Binding-site contacts:
Ligand atom C4 contacts residue PHE107 of chain 1.B at 4.4 Å (hydrophobic).
Ligand atom C2 contacts residue PHE107 of chain 1.B at 3.6 Å (hydrophobic).
Ligand atom C4 contacts residue TRP131 of chain 1.B at 3.9 Å (hydrophobic).
Ligand atom O2 contacts residue ALA13 of chain 1.B at 4.0 Å.
Ligand atom O2 contacts residue MSE149 of chain 1.B at 3.8 Å.
Ligand atom O2 contacts residue PHE107 of chain 1.B at 3.4 Å.
Ligand atom C1' contacts residue HIS238 of chain 1.B at 3.8 Å.
Ligand atom C6 contacts residue HIS238 of chain 1.B at 3.6 Å.
Ligand atom C1' contacts residue SER81 of chain 1.B at 3.2 Å.
Ligand atom C5 contacts residue TYR122 of chain 1.B at 4.1 Å (hydrophobic).
Ligand atom O1' contacts residue SER81 of chain 1.B at 2.9 Å (h-bond).
Ligand atom O1' contacts residue PHE151 of chain 1.B at 4.2 Å.
Ligand atom C1' contacts residue ALA13 of chain 1.B at 3.9 Å (hydrophobic).
Ligand atom C1' contacts residue LEU82 of chain 1.B at 4.2 Å (hydrophobic).
Ligand atom C2 contacts residue PHE151 of chain 1.B at 4.0 Å (hydrophobic).
Ligand atom C2 contacts residue MSE149 of chain 1.B at 4.3 Å.
Ligand atom C4 contacts residue PHE155 of chain 1.B at 4.3 Å (hydrophobic).
Ligand atom C6 contacts residue ILE213 of chain 1.B at 4.3 Å (hydrophobic).
Ligand atom C1 contacts residue PHE151 of chain 1.B at 3.7 Å (hydrophobic).
Ligand atom O1' contacts residue ALA13 of chain 1.B at 4.2 Å.
Ligand atom C5 contacts residue GLY212 of chain 1.B at 4.1 Å.
Ligand atom O2' contacts residue LEU82 of chain 1.B at 3.4 Å (h-bond).
Ligand atom C3 contacts residue TRP131 of chain 1.B at 4.0 Å (hydrophobic).
Ligand atom O2' contacts residue SER81 of chain 1.B at 3.0 Å (h-bond).
Ligand atom C1 contacts residue HIS238 of chain 1.B at 4.1 Å.
Ligand atom C5 contacts residue PHE155 of chain 1.B at 3.8 Å (hydrophobic).
Ligand atom C1 contacts residue SER81 of chain 1.B at 4.2 Å.
Ligand atom O2' contacts residue ALA13 of chain 1.B at 3.0 Å (h-bond).
Ligand atom C5 contacts residue LEU160 of chain 1.B at 4.3 Å (hydrophobic).
Ligand atom C4 contacts residue GLY212 of chain 1.B at 4.4 Å.
Ligand atom O2' contacts residue GLY12 of chain 1.B at 3.9 Å.
Ligand atom C5 contacts residue ILE213 of chain 1.B at 4.1 Å (hydrophobic).
Ligand atom C1' contacts residue PHE151 of chain 1.B at 4.0 Å (hydrophobic).
Ligand atom C4 contacts residue TYR122 of chain 1.B at 3.5 Å (hydrophobic).
Ligand atom O2 contacts residue LEU181 of chain 1.B at 4.0 Å.
Ligand atom O2 contacts residue LEU82 of chain 1.B at 3.9 Å.
Ligand atom C6 contacts residue PHE151 of chain 1.B at 4.0 Å (hydrophobic).
Ligand atom O1' contacts residue HIS238 of chain 1.B at 2.8 Å (h-bond).
Ligand atom C3 contacts residue PHE107 of chain 1.B at 3.7 Å (hydrophobic).
Ligand atom C6 contacts residue LEU160 of chain 1.B at 4.1 Å (hydrophobic).

This protein binds this small molecule.
Small molecule (SMILES): O=C(O)c1ccccc1O

Sequence of chain 1.B:
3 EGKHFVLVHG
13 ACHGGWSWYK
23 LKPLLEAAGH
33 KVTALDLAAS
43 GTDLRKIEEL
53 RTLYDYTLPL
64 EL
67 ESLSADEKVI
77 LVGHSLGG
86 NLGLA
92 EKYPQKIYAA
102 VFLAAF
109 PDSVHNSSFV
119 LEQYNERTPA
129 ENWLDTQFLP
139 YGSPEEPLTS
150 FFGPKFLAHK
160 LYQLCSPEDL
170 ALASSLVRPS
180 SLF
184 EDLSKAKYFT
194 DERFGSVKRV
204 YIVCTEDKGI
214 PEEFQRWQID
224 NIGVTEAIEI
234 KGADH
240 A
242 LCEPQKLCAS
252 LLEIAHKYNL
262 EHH